Sequence of chain 1.C:
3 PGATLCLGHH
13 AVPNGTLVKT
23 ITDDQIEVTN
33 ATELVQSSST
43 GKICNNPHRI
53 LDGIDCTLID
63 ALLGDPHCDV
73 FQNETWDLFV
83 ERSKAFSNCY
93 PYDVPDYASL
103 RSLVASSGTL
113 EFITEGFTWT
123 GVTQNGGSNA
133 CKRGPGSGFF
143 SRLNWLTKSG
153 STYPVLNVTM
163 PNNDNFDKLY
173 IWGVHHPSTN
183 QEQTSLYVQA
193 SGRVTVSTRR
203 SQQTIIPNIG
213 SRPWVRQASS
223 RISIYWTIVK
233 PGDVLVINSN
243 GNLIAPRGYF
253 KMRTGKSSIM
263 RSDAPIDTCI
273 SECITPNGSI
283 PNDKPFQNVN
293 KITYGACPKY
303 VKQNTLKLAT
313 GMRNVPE

The small molecule below binds the protein below.
Small molecule (SMILES): CC(=O)N[C@@H]1[C@@H](O)[C@H](O)[C@@H](CO)O[C@H]1O

Binding-site contacts:
Ligand atom C5 contacts residue ASN75 of chain 1.C at 3.6 Å.
Ligand atom C5 contacts residue PHE114 of chain 1.C at 4.1 Å (hydrophobic).
Ligand atom C1 contacts residue PHE114 of chain 1.C at 3.7 Å (hydrophobic).
Ligand atom C7 contacts residue GLN74 of chain 1.C at 4.5 Å.
Ligand atom O5 contacts residue ASN75 of chain 1.C at 2.3 Å (h-bond).
Ligand atom N2 contacts residue ASN75 of chain 1.C at 2.8 Å (h-bond).
Ligand atom C2 contacts residue ASN75 of chain 1.C at 2.3 Å.
Ligand atom C6 contacts residue GLU113 of chain 1.C at 4.0 Å.
Ligand atom C3 contacts residue ASN75 of chain 1.C at 3.6 Å.
Ligand atom C3 contacts residue PHE114 of chain 1.C at 4.5 Å (hydrophobic).
Ligand atom C4 contacts residue ASN75 of chain 1.C at 4.1 Å.
Ligand atom C7 contacts residue ASN75 of chain 1.C at 3.2 Å.
Ligand atom C8 contacts residue ASN75 of chain 1.C at 4.5 Å.
Ligand atom C8 contacts residue GLN74 of chain 1.C at 3.1 Å.
Ligand atom O5 contacts residue PHE114 of chain 1.C at 4.2 Å.
Ligand atom C1 contacts residue ASN75 of chain 1.C at 1.4 Å.
Ligand atom O6 contacts residue GLU113 of chain 1.C at 4.1 Å.
Ligand atom O7 contacts residue ASN75 of chain 1.C at 3.3 Å (h-bond).
Ligand atom O5 contacts residue GLU113 of chain 1.C at 4.1 Å.